Sequence of chain 2.B:
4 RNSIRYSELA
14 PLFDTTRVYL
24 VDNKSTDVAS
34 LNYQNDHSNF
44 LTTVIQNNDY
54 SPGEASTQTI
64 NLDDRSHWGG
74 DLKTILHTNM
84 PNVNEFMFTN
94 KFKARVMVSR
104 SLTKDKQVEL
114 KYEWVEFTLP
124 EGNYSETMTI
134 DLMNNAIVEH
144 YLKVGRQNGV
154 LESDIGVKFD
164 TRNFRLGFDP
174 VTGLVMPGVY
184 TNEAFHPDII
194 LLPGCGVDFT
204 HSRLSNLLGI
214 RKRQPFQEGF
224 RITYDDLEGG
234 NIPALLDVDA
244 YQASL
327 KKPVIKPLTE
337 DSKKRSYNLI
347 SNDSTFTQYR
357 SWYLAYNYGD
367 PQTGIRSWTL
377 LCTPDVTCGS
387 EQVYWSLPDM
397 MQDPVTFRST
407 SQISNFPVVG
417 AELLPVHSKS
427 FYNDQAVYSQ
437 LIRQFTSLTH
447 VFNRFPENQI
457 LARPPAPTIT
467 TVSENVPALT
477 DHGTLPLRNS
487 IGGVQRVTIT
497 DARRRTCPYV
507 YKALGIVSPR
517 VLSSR

A small-molecule ligand and the protein it binds are described below.
Small molecule (SMILES): CC(C)[C@H](NC(=O)[C@@H]1CCCN1C(=O)[C@H](CC(N)=O)NC(=O)[C@H](Cc1ccccc1)NC(=O)[C@@H](N)[C@@H](C)O)C(=O)N[C@@H](Cc1ccc(O)cc1)C(=O)N1CCC[C@H]1C(=O)N[C@@H](Cc1ccc(O)cc1)C(=O)N[C@@H](CC(=O)O)C(=O)N[C@H](C=O)[C@@H](C)O

Binding-site contacts:
Ligand atom CZ contacts residue HIS446 of chain 2.A at 3.7 Å.
Ligand atom C contacts residue HIS446 of chain 2.A at 3.4 Å.
Ligand atom CZ contacts residue ASP172 of chain 2.B at 3.6 Å.
Ligand atom CB contacts residue GLN245 of chain 2.B at 3.6 Å.
Ligand atom CB contacts residue ARG450 of chain 2.A at 3.6 Å.
Ligand atom CG1 contacts residue ARG450 of chain 2.A at 3.4 Å.
Ligand atom O contacts residue ARG450 of chain 2.A at 3.3 Å (salt-bridge).
Ligand atom CZ contacts residue THR445 of chain 2.A at 3.4 Å.
Ligand atom CG2 contacts residue LEU145 of chain 2.A at 3.8 Å (hydrophobic).
Ligand atom OD2 contacts residue LYS339 of chain 2.A at 3.6 Å.
Ligand atom CG1 contacts residue GLU155 of chain 2.A at 3.8 Å.
Ligand atom O contacts residue HIS446 of chain 2.A at 2.8 Å.
Ligand atom O contacts residue ARG149 of chain 2.A at 2.6 Å (salt-bridge).
Ligand atom CD contacts residue ARG450 of chain 2.A at 2.9 Å.
Ligand atom CA contacts residue LYS339 of chain 2.A at 3.1 Å.
Ligand atom N contacts residue LYS328 of chain 2.B at 3.8 Å.
Ligand atom CG contacts residue PRO452 of chain 2.A at 3.5 Å (hydrophobic).
Ligand atom OH contacts residue THR445 of chain 2.A at 3.2 Å.
Ligand atom CE1 contacts residue ARG149 of chain 2.A at 3.6 Å.
Ligand atom CZ contacts residue ARG149 of chain 2.A at 3.8 Å.
Ligand atom CG1 contacts residue PHE451 of chain 2.A at 3.4 Å (hydrophobic).
Ligand atom CE1 contacts residue THR445 of chain 2.A at 3.3 Å.
Ligand atom CG contacts residue ARG450 of chain 2.A at 3.5 Å.
Ligand atom C contacts residue ARG149 of chain 2.A at 3.8 Å.
Ligand atom CG contacts residue GLU155 of chain 2.A at 3.8 Å.
Ligand atom CB contacts residue LYS339 of chain 2.A at 2.9 Å.
Ligand atom OH contacts residue HIS446 of chain 2.A at 3.1 Å (h-bond).
Ligand atom CE2 contacts residue HIS446 of chain 2.A at 3.5 Å.
Ligand atom OD1 contacts residue GLU155 of chain 2.A at 3.8 Å.
Ligand atom OH contacts residue MET179 of chain 2.B at 3.3 Å (h-bond).
Ligand atom OH contacts residue LEU239 of chain 2.B at 3.8 Å.
Ligand atom ND2 contacts residue GLU155 of chain 2.A at 3.1 Å (salt-bridge).
Ligand atom CD1 contacts residue PRO180 of chain 2.B at 3.4 Å (hydrophobic).
Ligand atom OD1 contacts residue LYS339 of chain 2.A at 2.9 Å (salt-bridge).
Ligand atom CE1 contacts residue PRO180 of chain 2.B at 3.2 Å (hydrophobic).
Ligand atom CG contacts residue LYS339 of chain 2.A at 3.8 Å.
Ligand atom CE2 contacts residue MET179 of chain 2.B at 3.7 Å (hydrophobic).
Ligand atom CG contacts residue TYR244 of chain 2.B at 3.2 Å (hydrophobic).
Ligand atom CG2 contacts residue GLU155 of chain 2.A at 3.7 Å.
Ligand atom CE2 contacts residue MET179 of chain 2.B at 3.9 Å (hydrophobic).

Sequence of chain 2.A:
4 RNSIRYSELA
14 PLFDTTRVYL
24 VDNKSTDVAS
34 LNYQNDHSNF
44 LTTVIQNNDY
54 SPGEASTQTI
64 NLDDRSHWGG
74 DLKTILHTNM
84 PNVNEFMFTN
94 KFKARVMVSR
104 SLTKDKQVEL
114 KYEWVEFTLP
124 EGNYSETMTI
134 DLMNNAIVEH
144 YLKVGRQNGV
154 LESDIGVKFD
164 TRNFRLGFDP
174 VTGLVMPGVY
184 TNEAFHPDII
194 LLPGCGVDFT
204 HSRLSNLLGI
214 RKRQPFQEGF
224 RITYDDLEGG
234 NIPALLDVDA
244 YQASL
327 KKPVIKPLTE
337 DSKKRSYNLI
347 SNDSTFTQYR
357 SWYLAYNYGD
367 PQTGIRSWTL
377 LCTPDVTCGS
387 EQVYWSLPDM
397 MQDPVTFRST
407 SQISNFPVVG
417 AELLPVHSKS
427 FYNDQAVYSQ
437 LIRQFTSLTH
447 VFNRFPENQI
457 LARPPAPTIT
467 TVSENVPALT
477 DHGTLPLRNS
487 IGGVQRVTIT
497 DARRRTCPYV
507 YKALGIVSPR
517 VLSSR